Sequence of chain 8.W:
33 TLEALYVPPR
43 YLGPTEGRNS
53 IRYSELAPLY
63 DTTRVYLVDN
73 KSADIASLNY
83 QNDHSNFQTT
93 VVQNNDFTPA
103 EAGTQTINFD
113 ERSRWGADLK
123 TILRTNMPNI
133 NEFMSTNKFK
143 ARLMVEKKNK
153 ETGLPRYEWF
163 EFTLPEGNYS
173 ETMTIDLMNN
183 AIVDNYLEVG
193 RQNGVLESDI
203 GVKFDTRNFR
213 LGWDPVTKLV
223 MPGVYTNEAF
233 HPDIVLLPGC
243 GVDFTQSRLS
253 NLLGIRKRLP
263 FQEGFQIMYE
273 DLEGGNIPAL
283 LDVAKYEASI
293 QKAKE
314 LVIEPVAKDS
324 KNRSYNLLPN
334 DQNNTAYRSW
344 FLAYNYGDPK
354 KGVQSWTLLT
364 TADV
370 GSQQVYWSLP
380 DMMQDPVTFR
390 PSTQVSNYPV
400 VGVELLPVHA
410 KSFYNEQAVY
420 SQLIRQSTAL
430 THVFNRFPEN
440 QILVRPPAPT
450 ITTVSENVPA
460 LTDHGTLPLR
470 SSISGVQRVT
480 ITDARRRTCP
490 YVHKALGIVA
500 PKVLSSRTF

Binding-site contacts:
Ligand atom CD1 contacts residue ARG193 of chain 5.W at 3.7 Å.
Ligand atom CE2 contacts residue MET223 of chain 8.W at 3.5 Å (hydrophobic).
Ligand atom CB contacts residue GLU289 of chain 8.W at 3.8 Å.
Ligand atom CZ contacts residue MET223 of chain 8.W at 2.9 Å (hydrophobic).
Ligand atom CG1 contacts residue ARG435 of chain 5.W at 3.8 Å.
Ligand atom CZ contacts residue HIS431 of chain 5.W at 3.4 Å.
Ligand atom OD1 contacts residue GLU199 of chain 5.W at 3.4 Å (salt-bridge).
Ligand atom O contacts residue ARG435 of chain 5.W at 3.5 Å (salt-bridge).
Ligand atom CB contacts residue ARG435 of chain 5.W at 3.7 Å.
Ligand atom CG contacts residue GLU199 of chain 5.W at 3.6 Å.
Ligand atom CE1 contacts residue HIS431 of chain 5.W at 3.0 Å.
Ligand atom OH contacts residue MET223 of chain 8.W at 2.2 Å (h-bond).
Ligand atom OH contacts residue LEU283 of chain 8.W at 3.8 Å.
Ligand atom CD1 contacts residue GLU289 of chain 8.W at 3.0 Å.
Ligand atom CE2 contacts residue ARG193 of chain 5.W at 3.8 Å.
Ligand atom CG2 contacts residue LEU189 of chain 5.W at 2.8 Å (hydrophobic).
Ligand atom CE1 contacts residue VAL432 of chain 5.W at 3.8 Å (hydrophobic).
Ligand atom ND2 contacts residue TYR188 of chain 5.W at 3.5 Å (h-bond).
Ligand atom CE1 contacts residue MET223 of chain 8.W at 3.3 Å (hydrophobic).
Ligand atom CD1 contacts residue HIS431 of chain 5.W at 3.3 Å.
Ligand atom CA contacts residue ARG193 of chain 5.W at 3.8 Å.
Ligand atom CE1 contacts residue GLU289 of chain 8.W at 3.6 Å.
Ligand atom C contacts residue ARG193 of chain 5.W at 3.3 Å.
Ligand atom O contacts residue ARG193 of chain 5.W at 2.8 Å (salt-bridge).
Ligand atom CG1 contacts residue PHE436 of chain 5.W at 3.4 Å (hydrophobic).
Ligand atom CG2 contacts residue TYR188 of chain 5.W at 3.9 Å (hydrophobic).
Ligand atom N contacts residue ARG193 of chain 5.W at 3.8 Å.
Ligand atom CZ contacts residue THR219 of chain 8.W at 3.2 Å.
Ligand atom CB contacts residue LEU189 of chain 5.W at 3.8 Å (hydrophobic).
Ligand atom CD2 contacts residue MET223 of chain 8.W at 3.7 Å (hydrophobic).
Ligand atom OH contacts residue HIS431 of chain 5.W at 2.9 Å (h-bond).
Ligand atom CE1 contacts residue THR219 of chain 8.W at 3.9 Å.
Ligand atom CG contacts residue TYR288 of chain 8.W at 3.4 Å (hydrophobic).
Ligand atom ND2 contacts residue GLU199 of chain 5.W at 2.9 Å (salt-bridge).
Ligand atom CG contacts residue GLU289 of chain 8.W at 3.6 Å.
Ligand atom CG contacts residue HIS431 of chain 5.W at 3.8 Å.
Ligand atom CE1 contacts residue ARG193 of chain 5.W at 3.1 Å.
Ligand atom CD contacts residue HIS431 of chain 5.W at 3.8 Å.
Ligand atom CZ contacts residue ARG193 of chain 5.W at 3.1 Å.
Ligand atom OH contacts residue THR430 of chain 5.W at 3.4 Å.

Sequence of chain 5.W:
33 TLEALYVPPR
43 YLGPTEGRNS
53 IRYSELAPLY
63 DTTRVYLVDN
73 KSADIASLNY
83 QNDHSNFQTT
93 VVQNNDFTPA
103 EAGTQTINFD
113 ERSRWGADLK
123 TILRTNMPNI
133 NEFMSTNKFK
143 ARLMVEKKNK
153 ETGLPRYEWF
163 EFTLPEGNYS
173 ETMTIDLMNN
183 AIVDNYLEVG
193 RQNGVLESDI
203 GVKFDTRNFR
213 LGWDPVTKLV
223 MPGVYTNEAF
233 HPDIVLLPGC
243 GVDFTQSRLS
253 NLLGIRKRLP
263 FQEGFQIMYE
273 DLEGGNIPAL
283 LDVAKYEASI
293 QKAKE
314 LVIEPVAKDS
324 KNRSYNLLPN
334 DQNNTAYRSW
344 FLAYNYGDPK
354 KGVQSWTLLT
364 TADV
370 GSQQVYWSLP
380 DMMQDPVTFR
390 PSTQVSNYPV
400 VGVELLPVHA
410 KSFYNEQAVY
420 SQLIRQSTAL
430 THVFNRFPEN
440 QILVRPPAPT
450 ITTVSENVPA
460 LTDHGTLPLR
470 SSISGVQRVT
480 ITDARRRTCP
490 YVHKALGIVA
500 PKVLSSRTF

This protein binds this small molecule.
Small molecule (SMILES): CC(C)[C@H](NC(=O)[C@@H]1CCCN1C(=O)[C@H](CC(N)=O)NC(=O)[C@@H](N)Cc1ccccc1)C(=O)N[C@@H](Cc1ccc(O)cc1)C(=O)N1CCC[C@H]1C(=O)N[C@H](C=O)Cc1ccc(O)cc1